Binding-site contacts:
Ligand atom O7 contacts residue LYS58 of chain 1.A at 3.5 Å.
Ligand atom C6 contacts residue ASN108 of chain 1.A at 4.5 Å.
Ligand atom C8 contacts residue LYS58 of chain 1.A at 4.4 Å.
Ligand atom O6 contacts residue GLY107 of chain 1.A at 4.0 Å.
Ligand atom O5 contacts residue GLY107 of chain 1.A at 3.7 Å.
Ligand atom C7 contacts residue LYS58 of chain 1.A at 3.9 Å.
Ligand atom C1 contacts residue THR122 of chain 1.A at 4.4 Å.
Ligand atom C8 contacts residue THR122 of chain 1.A at 3.7 Å.
Ligand atom O3 contacts residue ASP57 of chain 1.A at 3.0 Å (salt-bridge).
Ligand atom C2 contacts residue ASN108 of chain 1.A at 2.5 Å.
Ligand atom O7 contacts residue ASN108 of chain 1.A at 2.8 Å (h-bond).
Ligand atom O5 contacts residue ASN108 of chain 1.A at 2.4 Å (h-bond).
Ligand atom N2 contacts residue THR122 of chain 1.A at 4.1 Å.
Ligand atom O3 contacts residue PRO59 of chain 1.A at 4.2 Å.
Ligand atom C2 contacts residue LYS58 of chain 1.A at 4.3 Å.
Ligand atom C8 contacts residue PRO59 of chain 1.A at 3.5 Å (hydrophobic).
Ligand atom O3 contacts residue LYS58 of chain 1.A at 3.3 Å.
Ligand atom N2 contacts residue ASN108 of chain 1.A at 2.9 Å (h-bond).
Ligand atom C1 contacts residue ASN108 of chain 1.A at 1.5 Å.
Ligand atom N2 contacts residue LYS58 of chain 1.A at 4.0 Å.
Ligand atom C7 contacts residue ASN108 of chain 1.A at 3.0 Å.
Ligand atom C3 contacts residue ASN108 of chain 1.A at 3.8 Å.
Ligand atom C3 contacts residue LYS58 of chain 1.A at 4.4 Å.
Ligand atom C6 contacts residue GLY107 of chain 1.A at 3.9 Å.
Ligand atom C7 contacts residue PRO59 of chain 1.A at 4.0 Å (hydrophobic).
Ligand atom O7 contacts residue GLU41 of chain 1.A at 4.2 Å.
Ligand atom C5 contacts residue ASN108 of chain 1.A at 3.7 Å.
Ligand atom C3 contacts residue ASP57 of chain 1.A at 4.4 Å.
Ligand atom C8 contacts residue ASN108 of chain 1.A at 4.2 Å.
Ligand atom N2 contacts residue PRO59 of chain 1.A at 3.9 Å.
Ligand atom C5 contacts residue GLY107 of chain 1.A at 4.4 Å.
Ligand atom O7 contacts residue THR122 of chain 1.A at 4.5 Å.
Ligand atom C4 contacts residue ASN108 of chain 1.A at 4.3 Å.
Ligand atom C7 contacts residue THR122 of chain 1.A at 3.9 Å.

The protein below binds the small molecule below.
Small molecule (SMILES): CC(=O)N[C@@H]1[C@@H](O)[C@H](O)[C@@H](CO)O[C@H]1O

Sequence of chain 1.A:
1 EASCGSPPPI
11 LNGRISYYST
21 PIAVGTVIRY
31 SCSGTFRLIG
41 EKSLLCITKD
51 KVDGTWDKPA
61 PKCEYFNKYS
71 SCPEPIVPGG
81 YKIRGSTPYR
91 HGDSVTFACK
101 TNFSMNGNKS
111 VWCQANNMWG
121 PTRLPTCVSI